Binding-site contacts:
Ligand atom O5 contacts residue GLY106 of chain 1.A at 3.5 Å.
Ligand atom C4 contacts residue LYS174 of chain 1.A at 3.9 Å.
Ligand atom C4 contacts residue GLU93 of chain 1.A at 3.3 Å.
Ligand atom C3 contacts residue TRP109 of chain 1.A at 3.6 Å (hydrophobic).
Ligand atom C6 contacts residue LEU104 of chain 1.A at 3.8 Å (hydrophobic).
Ligand atom C2 contacts residue LYS174 of chain 1.A at 3.8 Å.
Ligand atom O4 contacts residue LEU104 of chain 1.A at 3.8 Å.
Ligand atom O2 contacts residue ARG172 of chain 1.A at 3.5 Å (salt-bridge).
Ligand atom O3 contacts residue LYS174 of chain 1.A at 3.0 Å (salt-bridge).
Ligand atom O3 contacts residue TRP109 of chain 1.A at 3.9 Å.
Ligand atom C1 contacts residue TRP109 of chain 1.A at 3.9 Å (hydrophobic).
Ligand atom O4 contacts residue LYS174 of chain 1.A at 3.1 Å (salt-bridge).
Ligand atom O7 contacts residue LYS174 of chain 1.A at 3.5 Å.
Ligand atom O6 contacts residue TRP109 of chain 1.A at 3.7 Å.
Ligand atom C5 contacts residue TRP109 of chain 1.A at 3.6 Å (hydrophobic).
Ligand atom C3 contacts residue LYS174 of chain 1.A at 3.8 Å.
Ligand atom C6 contacts residue ARG172 of chain 1.A at 3.7 Å.
Ligand atom C6 contacts residue GLY106 of chain 1.A at 3.5 Å.
Ligand atom C6 contacts residue GLU61 of chain 1.A at 3.3 Å.
Ligand atom O5 contacts residue LYS174 of chain 1.A at 3.3 Å (salt-bridge).
Ligand atom O3 contacts residue ARG172 of chain 1.A at 2.9 Å (salt-bridge).
Ligand atom O3 contacts residue GLY106 of chain 1.A at 3.0 Å (h-bond).
Ligand atom O5 contacts residue GLU93 of chain 1.A at 3.5 Å (salt-bridge).
Ligand atom C6 contacts residue GLU93 of chain 1.A at 3.9 Å.
Ligand atom O6 contacts residue LEU104 of chain 1.A at 3.8 Å.
Ligand atom O6 contacts residue TRP109 of chain 1.A at 3.5 Å.
Ligand atom C6 contacts residue GLU93 of chain 1.A at 3.6 Å.
Ligand atom C3 contacts residue ARG172 of chain 1.A at 3.9 Å.
Ligand atom O4 contacts residue GLU93 of chain 1.A at 2.6 Å (salt-bridge).
Ligand atom O2 contacts residue TRP109 of chain 1.A at 3.8 Å.
Ligand atom C3 contacts residue GLY106 of chain 1.A at 3.2 Å.
Ligand atom C6 contacts residue TRP109 of chain 1.A at 3.8 Å (hydrophobic).
Ligand atom C6 contacts residue SER91 of chain 1.A at 3.8 Å.
Ligand atom O6 contacts residue LYS105 of chain 1.A at 3.7 Å.
Ligand atom O6 contacts residue GLU61 of chain 1.A at 2.7 Å (salt-bridge).
Ligand atom O6 contacts residue GLY106 of chain 1.A at 2.9 Å (h-bond).
Ligand atom O6 contacts residue SER91 of chain 1.A at 2.9 Å (h-bond).
Ligand atom O6 contacts residue GLU93 of chain 1.A at 2.9 Å (salt-bridge).
Ligand atom C4 contacts residue GLY106 of chain 1.A at 3.7 Å.
Ligand atom C1 contacts residue LYS174 of chain 1.A at 3.6 Å.

Sequence of chain 1.A:
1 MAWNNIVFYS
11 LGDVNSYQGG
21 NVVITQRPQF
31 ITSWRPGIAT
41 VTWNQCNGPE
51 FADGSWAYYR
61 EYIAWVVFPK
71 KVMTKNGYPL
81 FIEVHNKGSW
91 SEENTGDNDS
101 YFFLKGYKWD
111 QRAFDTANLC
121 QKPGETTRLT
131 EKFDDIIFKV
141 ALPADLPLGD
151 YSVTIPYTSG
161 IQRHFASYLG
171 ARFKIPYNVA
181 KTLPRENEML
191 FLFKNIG

A protein and the small-molecule ligand that binds it are described below.
Small molecule (SMILES): CC(=O)N[C@H]1[C@H](O[C@H]2[C@@H](O)[C@@H](CO)O[C@H](O[C@@H]3[C@H](O)[C@@H](O)[C@H](O[C@H]4[C@H](O)[C@@H](O)[C@H](O)O[C@@H]4CO)O[C@@H]3CO)[C@@H]2O)O[C@H](CO)[C@H](O)[C@@H]1O[C@@H]1O[C@H](CO)[C@H](O)[C@H](O)[C@H]1O